A protein and the small-molecule ligand that binds it are described below.
Small molecule (SMILES): Nc1nc2ccn(CCCCCc3ccc(C(=O)N[C@@H](CCC(=O)O)C(=O)O)s3)c2c(=O)[nH]1

Sequence of chain 1.A:
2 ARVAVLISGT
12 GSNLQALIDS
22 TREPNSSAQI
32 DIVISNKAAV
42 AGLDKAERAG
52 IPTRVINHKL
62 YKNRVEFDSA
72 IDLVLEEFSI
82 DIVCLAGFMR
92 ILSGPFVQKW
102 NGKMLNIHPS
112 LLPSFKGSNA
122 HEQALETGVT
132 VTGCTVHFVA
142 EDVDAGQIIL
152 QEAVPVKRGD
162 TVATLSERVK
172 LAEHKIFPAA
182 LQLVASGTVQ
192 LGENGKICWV

Binding-site contacts:
Ligand atom C9 contacts residue LEU93 of chain 1.A at 3.6 Å (hydrophobic).
Ligand atom C31 contacts residue VAL144 of chain 1.A at 3.6 Å (hydrophobic).
Ligand atom N1 contacts residue ILE92 of chain 1.A at 3.7 Å.
Ligand atom O28 contacts residue ILE92 of chain 1.A at 2.9 Å (h-bond).
Ligand atom N1 contacts residue LEU93 of chain 1.A at 2.9 Å (h-bond).
Ligand atom C16 contacts residue GAR1 of chain 1.C at 3.7 Å.
Ligand atom C20 contacts residue MET90 of chain 1.A at 3.5 Å (hydrophobic).
Ligand atom N11 contacts residue VAL98 of chain 1.A at 3.5 Å.
Ligand atom C32 contacts residue GAR1 of chain 1.C at 3.6 Å.
Ligand atom C14 contacts residue MET90 of chain 1.A at 3.8 Å (hydrophobic).
Ligand atom C30 contacts residue ASN107 of chain 1.A at 3.1 Å.
Ligand atom C15 contacts residue GAR1 of chain 1.C at 3.5 Å.
Ligand atom C8 contacts residue VAL140 of chain 1.A at 3.8 Å (hydrophobic).
Ligand atom O27 contacts residue ARG91 of chain 1.A at 3.5 Å (salt-bridge).
Ligand atom N3 contacts residue VAL140 of chain 1.A at 3.7 Å.
Ligand atom N3 contacts residue ALA141 of chain 1.A at 2.9 Å (h-bond).
Ligand atom C2 contacts residue ALA141 of chain 1.A at 3.8 Å (hydrophobic).
Ligand atom O10 contacts residue ALA141 of chain 1.A at 3.6 Å (h-bond).
Ligand atom C32 contacts residue HIS109 of chain 1.A at 3.5 Å.
Ligand atom C14 contacts residue ILE92 of chain 1.A at 3.7 Å (hydrophobic).
Ligand atom O28 contacts residue MET90 of chain 1.A at 3.6 Å (h-bond).
Ligand atom C21 contacts residue MET90 of chain 1.A at 3.3 Å (hydrophobic).
Ligand atom N11 contacts residue GLU142 of chain 1.A at 3.1 Å (salt-bridge).
Ligand atom C29 contacts residue ASN107 of chain 1.A at 3.6 Å.
Ligand atom C6 contacts residue LEU86 of chain 1.A at 3.6 Å (hydrophobic).
Ligand atom O27 contacts residue ARG65 of chain 1.A at 2.8 Å (salt-bridge).
Ligand atom O10 contacts residue VAL140 of chain 1.A at 3.7 Å.
Ligand atom C13 contacts residue ILE92 of chain 1.A at 3.8 Å (hydrophobic).
Ligand atom C26 contacts residue ARG91 of chain 1.A at 3.7 Å.
Ligand atom C26 contacts residue ARG65 of chain 1.A at 3.6 Å.
Ligand atom N11 contacts residue LEU93 of chain 1.A at 2.9 Å (h-bond).
Ligand atom N19 contacts residue MET90 of chain 1.A at 2.7 Å (h-bond).
Ligand atom C5 contacts residue ARG91 of chain 1.A at 3.2 Å.
Ligand atom C4 contacts residue VAL140 of chain 1.A at 3.4 Å (hydrophobic).
Ligand atom O10 contacts residue VAL144 of chain 1.A at 3.6 Å.
Ligand atom C4 contacts residue ALA141 of chain 1.A at 3.6 Å (hydrophobic).
Ligand atom O28 contacts residue ARG91 of chain 1.A at 3.3 Å.
Ligand atom C33 contacts residue GLY118 of chain 1.A at 3.6 Å.
Ligand atom N3 contacts residue GLU142 of chain 1.A at 3.7 Å.
Ligand atom O28 contacts residue ARG65 of chain 1.A at 3.0 Å (salt-bridge).